Sequence of chain 1.A:
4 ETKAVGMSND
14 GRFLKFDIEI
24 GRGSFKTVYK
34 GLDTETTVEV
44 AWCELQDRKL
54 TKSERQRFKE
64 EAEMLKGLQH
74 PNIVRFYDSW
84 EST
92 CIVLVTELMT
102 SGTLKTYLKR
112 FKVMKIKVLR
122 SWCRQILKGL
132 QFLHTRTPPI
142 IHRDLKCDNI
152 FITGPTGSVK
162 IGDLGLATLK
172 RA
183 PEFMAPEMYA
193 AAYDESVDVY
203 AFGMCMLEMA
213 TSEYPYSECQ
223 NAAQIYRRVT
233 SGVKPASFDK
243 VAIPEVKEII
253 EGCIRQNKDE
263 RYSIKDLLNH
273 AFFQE

The small molecule below binds the protein below.
Small molecule (SMILES): COc1cccc(-c2cc(-n3cc(CNCC4CCCCC4)c4ccc(F)cc43)ccn2)c1

Binding-site contacts:
Ligand atom C13 contacts residue LEU165 of chain 1.A at 3.8 Å (hydrophobic).
Ligand atom C25 contacts residue GLU64 of chain 1.A at 3.7 Å.
Ligand atom C19 contacts residue THR97 of chain 1.A at 3.8 Å.
Ligand atom C15 contacts residue LEU165 of chain 1.A at 3.5 Å (hydrophobic).
Ligand atom N2 contacts residue GLU64 of chain 1.A at 3.4 Å (salt-bridge).
Ligand atom C10 contacts residue GLY166 of chain 1.A at 3.7 Å.
Ligand atom C16 contacts residue LEU165 of chain 1.A at 3.8 Å (hydrophobic).
Ligand atom C25 contacts residue LEU170 of chain 1.A at 3.9 Å (hydrophobic).
Ligand atom F1 contacts residue LEU68 of chain 1.A at 3.6 Å.
Ligand atom C2 contacts residue GLU64 of chain 1.A at 3.7 Å.
Ligand atom F1 contacts residue PHE61 of chain 1.A at 3.6 Å.
Ligand atom C1 contacts residue PHE61 of chain 1.A at 3.5 Å (hydrophobic).
Ligand atom C21 contacts residue PHE79 of chain 1.A at 3.7 Å (hydrophobic).
Ligand atom F1 contacts residue PHE79 of chain 1.A at 3.4 Å.
Ligand atom C2 contacts residue PHE61 of chain 1.A at 3.3 Å (hydrophobic).
Ligand atom C19 contacts residue VAL77 of chain 1.A at 3.6 Å (hydrophobic).
Ligand atom C18 contacts residue VAL77 of chain 1.A at 3.4 Å (hydrophobic).
Ligand atom C4 contacts residue LEU95 of chain 1.A at 3.7 Å (hydrophobic).
Ligand atom C20 contacts residue LEU165 of chain 1.A at 3.7 Å (hydrophobic).
Ligand atom C3 contacts residue PHE61 of chain 1.A at 3.4 Å (hydrophobic).
Ligand atom F1 contacts residue LEU95 of chain 1.A at 3.7 Å.
Ligand atom F1 contacts residue ALA65 of chain 1.A at 3.2 Å.
Ligand atom C1 contacts residue GLU64 of chain 1.A at 3.1 Å.
Ligand atom O1 contacts residue PHE79 of chain 1.A at 3.8 Å.
Ligand atom C22 contacts residue ALA168 of chain 1.A at 3.3 Å (hydrophobic).
Ligand atom C4 contacts residue LEU68 of chain 1.A at 3.5 Å (hydrophobic).
Ligand atom C28 contacts residue LEU165 of chain 1.A at 3.8 Å (hydrophobic).
Ligand atom C21 contacts residue VAL77 of chain 1.A at 3.2 Å (hydrophobic).
Ligand atom C3 contacts residue LEU68 of chain 1.A at 3.5 Å (hydrophobic).
Ligand atom C28 contacts residue ALA168 of chain 1.A at 3.4 Å (hydrophobic).
Ligand atom C20 contacts residue ASP164 of chain 1.A at 3.6 Å.
Ligand atom C19 contacts residue ASP164 of chain 1.A at 3.3 Å.
Ligand atom C17 contacts residue LEU165 of chain 1.A at 3.9 Å (hydrophobic).
Ligand atom C12 contacts residue GLY166 of chain 1.A at 3.8 Å.
Ligand atom C24 contacts residue GLU64 of chain 1.A at 3.3 Å.
Ligand atom C7 contacts residue GLY166 of chain 1.A at 3.5 Å.
Ligand atom C26 contacts residue LEU170 of chain 1.A at 3.8 Å (hydrophobic).
Ligand atom C27 contacts residue LEU68 of chain 1.A at 3.8 Å (hydrophobic).
Ligand atom C11 contacts residue GLY166 of chain 1.A at 3.5 Å.
Ligand atom C4 contacts residue PHE61 of chain 1.A at 3.9 Å (hydrophobic).